Binding-site contacts:
Ligand atom C3 contacts residue ASN31 of chain 1.C at 3.9 Å.
Ligand atom O3 contacts residue CYS26 of chain 1.C at 4.2 Å.
Ligand atom C8 contacts residue ASN31 of chain 1.C at 3.5 Å.
Ligand atom O7 contacts residue ASN31 of chain 1.C at 3.7 Å.
Ligand atom O5 contacts residue ASN31 of chain 1.C at 2.3 Å (h-bond).
Ligand atom C4 contacts residue ASN31 of chain 1.C at 4.3 Å.
Ligand atom C2 contacts residue ASN31 of chain 1.C at 2.6 Å.
Ligand atom C7 contacts residue ASN31 of chain 1.C at 3.0 Å.
Ligand atom C2 contacts residue CYS26 of chain 1.C at 3.9 Å (hydrophobic).
Ligand atom C6 contacts residue GLN28 of chain 1.C at 3.6 Å.
Ligand atom N2 contacts residue ASN31 of chain 1.C at 2.3 Å (h-bond).
Ligand atom O5 contacts residue GLN28 of chain 1.C at 4.1 Å.
Ligand atom O3 contacts residue GLN25 of chain 1.C at 4.1 Å.
Ligand atom C8 contacts residue SER60 of chain 1.C at 4.0 Å.
Ligand atom C3 contacts residue CYS26 of chain 1.C at 4.5 Å (hydrophobic).
Ligand atom O6 contacts residue GLN28 of chain 1.C at 3.8 Å.
Ligand atom C5 contacts residue ASN31 of chain 1.C at 3.6 Å.
Ligand atom N2 contacts residue CYS26 of chain 1.C at 4.4 Å.
Ligand atom C1 contacts residue ASN31 of chain 1.C at 1.4 Å.

This small molecule binds to this protein.
Small molecule (SMILES): CC(=O)N[C@H]1[C@H](O[C@H]2[C@H](O)[C@@H](NC(C)=O)CO[C@@H]2CO)O[C@H](CO)[C@@H](O)[C@@H]1O

Sequence of chain 1.C:
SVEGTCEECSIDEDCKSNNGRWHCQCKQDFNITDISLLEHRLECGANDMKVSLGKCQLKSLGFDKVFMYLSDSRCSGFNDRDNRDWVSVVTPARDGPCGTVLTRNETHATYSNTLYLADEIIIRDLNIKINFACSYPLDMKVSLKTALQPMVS